Binding-site contacts:
Ligand atom O7 contacts residue ASN218 of chain 31.E at 3.5 Å (h-bond).
Ligand atom C7 contacts residue ASN237 of chain 31.E at 3.7 Å.
Ligand atom C7 contacts residue ASN218 of chain 31.E at 3.4 Å.
Ligand atom N2 contacts residue ASN218 of chain 31.E at 4.4 Å.
Ligand atom O6 contacts residue ASN237 of chain 31.E at 4.4 Å.
Ligand atom C7 contacts residue GLY216 of chain 31.E at 2.7 Å.
Ligand atom C8 contacts residue GLY216 of chain 31.E at 2.1 Å.
Ligand atom C8 contacts residue NAG1 of chain 31.I at 4.3 Å.
Ligand atom O5 contacts residue ASN237 of chain 31.E at 2.3 Å (h-bond).
Ligand atom C1 contacts residue GLY216 of chain 31.E at 4.3 Å.
Ligand atom C3 contacts residue ASN237 of chain 31.E at 3.9 Å.
Ligand atom O7 contacts residue NAG1 of chain 31.I at 3.7 Å.
Ligand atom C8 contacts residue LYS217 of chain 31.E at 3.9 Å.
Ligand atom C5 contacts residue ASN237 of chain 31.E at 3.6 Å.
Ligand atom N2 contacts residue ASN237 of chain 31.E at 3.1 Å (h-bond).
Ligand atom N2 contacts residue GLY216 of chain 31.E at 2.6 Å (h-bond).
Ligand atom C2 contacts residue ASN237 of chain 31.E at 2.6 Å.
Ligand atom C7 contacts residue NAG1 of chain 31.I at 4.4 Å.
Ligand atom C1 contacts residue ASN237 of chain 31.E at 1.4 Å.
Ligand atom O7 contacts residue GLY216 of chain 31.E at 3.9 Å.
Ligand atom O7 contacts residue ASN237 of chain 31.E at 3.8 Å.
Ligand atom C8 contacts residue ASN218 of chain 31.E at 2.8 Å.
Ligand atom C2 contacts residue GLY216 of chain 31.E at 3.9 Å.
Ligand atom C4 contacts residue ASN237 of chain 31.E at 4.3 Å.

Sequence of chain 31.E:
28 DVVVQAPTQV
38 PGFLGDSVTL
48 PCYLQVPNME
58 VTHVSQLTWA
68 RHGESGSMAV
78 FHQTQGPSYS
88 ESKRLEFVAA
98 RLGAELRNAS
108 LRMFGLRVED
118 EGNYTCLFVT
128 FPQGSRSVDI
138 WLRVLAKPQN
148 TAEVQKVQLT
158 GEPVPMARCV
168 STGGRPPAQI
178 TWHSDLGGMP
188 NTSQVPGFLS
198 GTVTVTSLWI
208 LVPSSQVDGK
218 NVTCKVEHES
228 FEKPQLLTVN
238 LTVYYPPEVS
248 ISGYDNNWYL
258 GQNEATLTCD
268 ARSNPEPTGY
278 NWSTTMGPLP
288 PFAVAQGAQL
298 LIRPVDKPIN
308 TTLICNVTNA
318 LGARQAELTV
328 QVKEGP

This protein binds this small molecule.
Small molecule (SMILES): CC(=O)N[C@H]1[C@H](O[C@H]2[C@H](O)[C@@H](NC(C)=O)CO[C@@H]2CO)O[C@H](CO)[C@@H](O[C@@H]2O[C@H](CO)[C@@H](O)[C@H](O)[C@@H]2O)[C@@H]1O